The protein below binds the small molecule below.
Small molecule (SMILES): Cc1nc[nH]c1CN1CCc2c(c3ccccc3n2C)C1=O

Sequence of chain 1.B:
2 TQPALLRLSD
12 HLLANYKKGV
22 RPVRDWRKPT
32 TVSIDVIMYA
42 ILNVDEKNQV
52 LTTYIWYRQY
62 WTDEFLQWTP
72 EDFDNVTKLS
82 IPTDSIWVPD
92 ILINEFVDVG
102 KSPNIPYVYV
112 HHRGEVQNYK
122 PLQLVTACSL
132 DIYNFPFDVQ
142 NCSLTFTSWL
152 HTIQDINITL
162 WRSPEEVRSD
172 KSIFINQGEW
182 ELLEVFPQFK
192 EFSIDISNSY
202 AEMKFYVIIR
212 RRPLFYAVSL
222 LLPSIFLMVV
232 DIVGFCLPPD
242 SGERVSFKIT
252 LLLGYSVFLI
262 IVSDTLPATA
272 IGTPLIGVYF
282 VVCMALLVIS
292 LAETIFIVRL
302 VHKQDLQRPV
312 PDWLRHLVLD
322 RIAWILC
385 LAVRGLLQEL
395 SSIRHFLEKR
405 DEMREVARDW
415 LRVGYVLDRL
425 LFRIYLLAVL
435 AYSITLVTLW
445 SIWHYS

Binding-site contacts:
Ligand atom N1 contacts residue ARG59 of chain 1.A at 4.1 Å.
Ligand atom C7 contacts residue TRP150 of chain 1.B at 3.9 Å (hydrophobic).
Ligand atom C12 contacts residue ILE38 of chain 1.A at 4.0 Å (hydrophobic).
Ligand atom C15 contacts residue TRP57 of chain 1.A at 3.6 Å (hydrophobic).
Ligand atom N3 contacts residue ASN95 of chain 1.B at 3.9 Å.
Ligand atom C10 contacts residue ASP36 of chain 1.A at 4.2 Å.
Ligand atom C15 contacts residue TRP150 of chain 1.B at 3.8 Å (hydrophobic).
Ligand atom C5 contacts residue ARG59 of chain 1.A at 4.1 Å.
Ligand atom C16 contacts residue TRP150 of chain 1.B at 3.8 Å (hydrophobic).
Ligand atom O contacts residue TRP150 of chain 1.B at 3.8 Å.
Ligand atom C15 contacts residue PHE193 of chain 1.B at 4.1 Å (hydrophobic).
Ligand atom C9 contacts residue ARG59 of chain 1.A at 4.1 Å.
Ligand atom C1 contacts residue TYR201 of chain 1.B at 4.0 Å (hydrophobic).
Ligand atom C12 contacts residue TRP57 of chain 1.A at 3.6 Å (hydrophobic).
Ligand atom C16 contacts residue TYR201 of chain 1.B at 3.5 Å (hydrophobic).
Ligand atom O contacts residue TRP57 of chain 1.A at 3.6 Å.
Ligand atom C13 contacts residue ILE38 of chain 1.A at 3.6 Å (hydrophobic).
Ligand atom C16 contacts residue THR148 of chain 1.B at 3.9 Å.
Ligand atom C2 contacts residue TYR120 of chain 1.A at 3.9 Å (hydrophobic).
Ligand atom N2 contacts residue TRP150 of chain 1.B at 2.9 Å (h-bond).
Ligand atom N2 contacts residue SER149 of chain 1.B at 3.7 Å.
Ligand atom N3 contacts residue THR148 of chain 1.B at 4.0 Å.
Ligand atom C10 contacts residue ARG59 of chain 1.A at 3.6 Å.
Ligand atom C10 contacts residue ILE38 of chain 1.A at 3.6 Å (hydrophobic).
Ligand atom N3 contacts residue SER149 of chain 1.B at 4.2 Å.
Ligand atom C11 contacts residue TRP150 of chain 1.B at 3.7 Å (hydrophobic).
Ligand atom C14 contacts residue ASN95 of chain 1.B at 4.0 Å.
Ligand atom C16 contacts residue SER149 of chain 1.B at 3.2 Å.
Ligand atom C8 contacts residue ILE195 of chain 1.B at 4.0 Å (hydrophobic).
Ligand atom C13 contacts residue ASP36 of chain 1.A at 3.8 Å.
Ligand atom C5 contacts residue ILE38 of chain 1.A at 4.0 Å (hydrophobic).
Ligand atom C6 contacts residue TYR120 of chain 1.A at 3.7 Å (hydrophobic).
Ligand atom C13 contacts residue ARG59 of chain 1.A at 3.7 Å.
Ligand atom C14 contacts residue TRP150 of chain 1.B at 4.0 Å (hydrophobic).
Ligand atom C9 contacts residue TRP57 of chain 1.A at 3.9 Å (hydrophobic).
Ligand atom C12 contacts residue ARG59 of chain 1.A at 3.9 Å.
Ligand atom C15 contacts residue ASN95 of chain 1.B at 3.5 Å.
Ligand atom N2 contacts residue TYR201 of chain 1.B at 3.6 Å.
Ligand atom C3 contacts residue TYR201 of chain 1.B at 3.6 Å (hydrophobic).
Ligand atom C8 contacts residue ARG59 of chain 1.A at 4.1 Å.

Sequence of chain 1.A:
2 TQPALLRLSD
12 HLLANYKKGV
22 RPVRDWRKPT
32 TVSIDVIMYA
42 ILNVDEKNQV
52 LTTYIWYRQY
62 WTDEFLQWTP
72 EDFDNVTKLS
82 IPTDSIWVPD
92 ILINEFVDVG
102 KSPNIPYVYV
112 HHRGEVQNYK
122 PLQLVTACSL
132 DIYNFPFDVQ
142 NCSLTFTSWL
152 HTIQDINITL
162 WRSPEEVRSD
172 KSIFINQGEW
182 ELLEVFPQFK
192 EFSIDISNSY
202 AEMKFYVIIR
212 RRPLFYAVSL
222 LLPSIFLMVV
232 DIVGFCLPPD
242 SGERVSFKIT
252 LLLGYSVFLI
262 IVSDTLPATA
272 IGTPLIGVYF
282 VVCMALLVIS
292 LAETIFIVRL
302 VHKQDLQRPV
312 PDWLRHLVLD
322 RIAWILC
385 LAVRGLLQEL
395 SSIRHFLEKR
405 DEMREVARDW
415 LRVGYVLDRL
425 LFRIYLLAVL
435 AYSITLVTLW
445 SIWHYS